Sequence of chain 1.N:
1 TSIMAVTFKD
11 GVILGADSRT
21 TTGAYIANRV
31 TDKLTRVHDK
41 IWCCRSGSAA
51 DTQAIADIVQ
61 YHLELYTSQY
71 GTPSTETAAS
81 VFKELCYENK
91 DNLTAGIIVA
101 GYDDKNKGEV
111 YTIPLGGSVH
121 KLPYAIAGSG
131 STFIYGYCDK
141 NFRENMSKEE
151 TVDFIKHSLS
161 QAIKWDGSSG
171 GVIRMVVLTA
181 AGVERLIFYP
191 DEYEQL

Sequence of chain 1.H:
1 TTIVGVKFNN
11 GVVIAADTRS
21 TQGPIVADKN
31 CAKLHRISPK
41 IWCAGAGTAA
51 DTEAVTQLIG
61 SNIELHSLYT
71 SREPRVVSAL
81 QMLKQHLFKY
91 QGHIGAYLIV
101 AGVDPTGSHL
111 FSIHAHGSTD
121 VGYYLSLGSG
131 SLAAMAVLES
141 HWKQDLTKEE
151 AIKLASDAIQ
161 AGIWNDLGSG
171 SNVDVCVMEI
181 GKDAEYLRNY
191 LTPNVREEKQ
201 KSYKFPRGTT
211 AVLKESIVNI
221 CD

A small-molecule ligand and the protein it binds are described below.
Small molecule (SMILES): CCCCCC(=O)N[C@H](C(=O)N[C@@H](CC[S@@](C)=O)C(=O)N[C@@H](CC(C)C)[C@@H](O)[C@H](C)CO)C(C)C

Binding-site contacts:
Ligand atom C4 contacts residue HIS116 of chain 1.H at 3.9 Å.
Ligand atom C24 contacts residue THR1 of chain 1.N at 2.4 Å.
Ligand atom O4 contacts residue GLY47 of chain 1.N at 3.1 Å (h-bond).
Ligand atom C24 contacts residue SER129 of chain 1.N at 3.8 Å.
Ligand atom C10 contacts residue THR21 of chain 1.N at 3.8 Å.
Ligand atom O8 contacts residue SER48 of chain 1.N at 3.4 Å.
Ligand atom N2 contacts residue THR21 of chain 1.N at 2.9 Å (h-bond).
Ligand atom C16 contacts residue GLY47 of chain 1.N at 3.6 Å.
Ligand atom O7 contacts residue THR1 of chain 1.N at 3.6 Å.
Ligand atom C6 contacts residue THR21 of chain 1.N at 3.7 Å.
Ligand atom C8 contacts residue HIS114 of chain 1.H at 3.6 Å.
Ligand atom C15 contacts residue GLY47 of chain 1.N at 3.5 Å.
Ligand atom C9 contacts residue ALA49 of chain 1.N at 3.6 Å (hydrophobic).
Ligand atom C23 contacts residue ARG19 of chain 1.N at 3.2 Å.
Ligand atom C11 contacts residue THR21 of chain 1.N at 3.8 Å.
Ligand atom N3 contacts residue THR1 of chain 1.N at 3.8 Å.
Ligand atom C29 contacts residue TYR97 of chain 1.H at 3.6 Å (hydrophobic).
Ligand atom C23 contacts residue THR1 of chain 1.N at 2.4 Å.
Ligand atom O3 contacts residue THR21 of chain 1.N at 3.1 Å (h-bond).
Ligand atom C26 contacts residue THR1 of chain 1.N at 3.5 Å.
Ligand atom C25 contacts residue THR1 of chain 1.N at 2.7 Å.
Ligand atom C14 contacts residue GLY47 of chain 1.N at 3.5 Å.
Ligand atom C11 contacts residue GLY47 of chain 1.N at 3.4 Å.
Ligand atom C28 contacts residue ALA49 of chain 1.N at 3.6 Å (hydrophobic).
Ligand atom C22 contacts residue SER168 of chain 1.N at 3.6 Å.
Ligand atom C12 contacts residue THR21 of chain 1.N at 3.8 Å.
Ligand atom C23 contacts residue SER168 of chain 1.N at 3.0 Å.
Ligand atom O4 contacts residue THR1 of chain 1.N at 2.3 Å (h-bond).
Ligand atom C22 contacts residue THR1 of chain 1.N at 1.5 Å.
Ligand atom C16 contacts residue THR1 of chain 1.N at 2.4 Å.
Ligand atom C17 contacts residue THR1 of chain 1.N at 1.4 Å.
Ligand atom O3 contacts residue THR20 of chain 1.N at 3.3 Å.
Ligand atom O8 contacts residue GLY47 of chain 1.N at 3.7 Å.
Ligand atom C1 contacts residue HIS116 of chain 1.H at 3.6 Å.
Ligand atom C8 contacts residue THR22 of chain 1.N at 3.5 Å.
Ligand atom N3 contacts residue GLY47 of chain 1.N at 2.8 Å (h-bond).
Ligand atom C27 contacts residue ARG45 of chain 1.N at 3.3 Å.
Ligand atom O2 contacts residue ALA49 of chain 1.N at 3.2 Å (h-bond).
Ligand atom C25 contacts residue GLY47 of chain 1.N at 3.1 Å.
Ligand atom C28 contacts residue THR20 of chain 1.N at 3.4 Å.